Binding-site contacts:
Ligand atom C3 contacts residue ASN118 of chain 1.A at 3.8 Å.
Ligand atom C7 contacts residue TRP168 of chain 1.A at 3.5 Å (hydrophobic).
Ligand atom O7 contacts residue ASN118 of chain 1.A at 4.1 Å.
Ligand atom C4 contacts residue ASN118 of chain 1.A at 4.3 Å.
Ligand atom C8 contacts residue VAL117 of chain 1.A at 4.1 Å (hydrophobic).
Ligand atom O3 contacts residue TRP168 of chain 1.A at 3.1 Å (h-bond).
Ligand atom O7 contacts residue GLU166 of chain 1.A at 4.1 Å.
Ligand atom O7 contacts residue TRP168 of chain 1.A at 3.4 Å (h-bond).
Ligand atom O5 contacts residue ASN118 of chain 1.A at 2.6 Å (h-bond).
Ligand atom C1 contacts residue GLU166 of chain 1.A at 4.5 Å.
Ligand atom C7 contacts residue ASN118 of chain 1.A at 3.5 Å.
Ligand atom C8 contacts residue HIS167 of chain 1.A at 3.8 Å.
Ligand atom C2 contacts residue ASN118 of chain 1.A at 2.4 Å.
Ligand atom O7 contacts residue HIS167 of chain 1.A at 4.3 Å.
Ligand atom C8 contacts residue GLU166 of chain 1.A at 3.7 Å.
Ligand atom C1 contacts residue ASN118 of chain 1.A at 1.4 Å.
Ligand atom C8 contacts residue ASN118 of chain 1.A at 4.4 Å.
Ligand atom O4 contacts residue ASP2 of chain 1.B at 4.4 Å.
Ligand atom C7 contacts residue GLU166 of chain 1.A at 4.2 Å.
Ligand atom C8 contacts residue TRP168 of chain 1.A at 3.7 Å (hydrophobic).
Ligand atom N2 contacts residue TRP168 of chain 1.A at 4.2 Å.
Ligand atom C3 contacts residue TRP168 of chain 1.A at 4.3 Å (hydrophobic).
Ligand atom O5 contacts residue GLU166 of chain 1.A at 4.4 Å.
Ligand atom C8 contacts residue VAL116 of chain 1.A at 3.7 Å (hydrophobic).
Ligand atom C3 contacts residue ASP2 of chain 1.B at 4.3 Å.
Ligand atom C5 contacts residue ASN118 of chain 1.A at 3.8 Å.
Ligand atom N2 contacts residue ASN118 of chain 1.A at 2.6 Å (h-bond).
Ligand atom O3 contacts residue ASP2 of chain 1.B at 3.7 Å.

Sequence of chain 1.A:
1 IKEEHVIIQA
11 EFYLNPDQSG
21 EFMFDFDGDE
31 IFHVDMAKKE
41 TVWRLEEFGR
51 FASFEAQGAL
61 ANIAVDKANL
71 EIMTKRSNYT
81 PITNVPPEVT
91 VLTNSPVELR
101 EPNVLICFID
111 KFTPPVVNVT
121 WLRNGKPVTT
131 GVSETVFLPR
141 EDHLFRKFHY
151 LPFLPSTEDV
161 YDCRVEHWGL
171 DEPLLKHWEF

A small-molecule ligand and the protein it binds are described below.
Small molecule (SMILES): CC(=O)N[C@@H]1[C@@H](O)[C@H](O)[C@@H](CO)O[C@H]1O

Sequence of chain 1.B:
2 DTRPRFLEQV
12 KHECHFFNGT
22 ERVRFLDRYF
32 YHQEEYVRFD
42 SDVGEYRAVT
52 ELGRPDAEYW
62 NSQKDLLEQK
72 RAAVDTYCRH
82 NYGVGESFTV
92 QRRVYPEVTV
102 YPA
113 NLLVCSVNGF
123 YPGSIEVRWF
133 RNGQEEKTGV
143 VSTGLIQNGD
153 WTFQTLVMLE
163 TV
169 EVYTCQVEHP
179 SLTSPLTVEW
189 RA